The small molecule below binds the protein below.
Small molecule (SMILES): CC(=O)N[C@@H]1[C@@H](O)[C@H](O)[C@@H](CO)O[C@H]1O

Sequence of chain 1.A:
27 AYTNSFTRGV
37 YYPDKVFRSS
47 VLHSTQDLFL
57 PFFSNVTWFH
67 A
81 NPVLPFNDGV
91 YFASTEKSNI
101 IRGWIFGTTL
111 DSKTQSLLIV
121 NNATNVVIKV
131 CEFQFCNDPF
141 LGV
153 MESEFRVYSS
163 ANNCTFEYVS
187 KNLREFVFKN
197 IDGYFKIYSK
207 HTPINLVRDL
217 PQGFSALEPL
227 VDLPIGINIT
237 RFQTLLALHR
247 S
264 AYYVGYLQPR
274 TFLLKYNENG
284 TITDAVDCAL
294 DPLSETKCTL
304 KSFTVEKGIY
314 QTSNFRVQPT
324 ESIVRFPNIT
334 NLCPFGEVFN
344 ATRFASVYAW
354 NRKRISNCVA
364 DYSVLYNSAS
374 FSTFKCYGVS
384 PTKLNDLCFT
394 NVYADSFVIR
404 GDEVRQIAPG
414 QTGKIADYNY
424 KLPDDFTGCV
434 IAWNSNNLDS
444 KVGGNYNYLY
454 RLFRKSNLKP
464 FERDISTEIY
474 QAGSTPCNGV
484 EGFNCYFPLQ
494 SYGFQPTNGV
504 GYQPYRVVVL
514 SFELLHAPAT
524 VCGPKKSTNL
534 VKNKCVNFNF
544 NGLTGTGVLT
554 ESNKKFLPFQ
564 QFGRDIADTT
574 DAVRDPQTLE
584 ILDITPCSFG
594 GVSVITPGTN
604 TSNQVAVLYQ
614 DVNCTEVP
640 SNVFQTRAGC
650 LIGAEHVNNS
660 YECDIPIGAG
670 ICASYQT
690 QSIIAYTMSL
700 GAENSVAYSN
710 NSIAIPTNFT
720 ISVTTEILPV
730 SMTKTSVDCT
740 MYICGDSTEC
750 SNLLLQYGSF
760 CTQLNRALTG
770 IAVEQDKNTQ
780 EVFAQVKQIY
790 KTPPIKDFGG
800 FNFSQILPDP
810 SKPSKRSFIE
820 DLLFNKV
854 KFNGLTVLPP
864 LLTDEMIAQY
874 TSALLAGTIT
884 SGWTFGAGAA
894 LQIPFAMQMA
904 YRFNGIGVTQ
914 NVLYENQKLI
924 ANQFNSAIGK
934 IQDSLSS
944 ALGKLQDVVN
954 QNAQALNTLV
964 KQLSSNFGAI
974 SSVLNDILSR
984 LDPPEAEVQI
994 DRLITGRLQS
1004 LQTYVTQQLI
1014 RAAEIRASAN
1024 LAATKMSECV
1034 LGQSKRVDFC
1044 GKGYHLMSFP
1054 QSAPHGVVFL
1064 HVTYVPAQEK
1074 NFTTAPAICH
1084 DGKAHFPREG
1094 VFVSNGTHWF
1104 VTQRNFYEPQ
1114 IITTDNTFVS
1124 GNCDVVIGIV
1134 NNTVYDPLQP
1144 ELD

Binding-site contacts:
Ligand atom C6 contacts residue ASN280 of chain 1.A at 4.4 Å.
Ligand atom O6 contacts residue ASN282 of chain 1.A at 4.1 Å.
Ligand atom C2 contacts residue ASN282 of chain 1.A at 2.5 Å.
Ligand atom C1 contacts residue ASN282 of chain 1.A at 1.4 Å.
Ligand atom C3 contacts residue ASN282 of chain 1.A at 3.8 Å.
Ligand atom O6 contacts residue ASN280 of chain 1.A at 3.4 Å (h-bond).
Ligand atom N2 contacts residue LYS558 of chain 1.C at 3.5 Å.
Ligand atom N2 contacts residue ASN282 of chain 1.A at 3.0 Å (h-bond).
Ligand atom O7 contacts residue LYS558 of chain 1.C at 2.7 Å.
Ligand atom C8 contacts residue ASN282 of chain 1.A at 4.0 Å.
Ligand atom C4 contacts residue ASN282 of chain 1.A at 4.2 Å.
Ligand atom C6 contacts residue GLU281 of chain 1.A at 4.4 Å.
Ligand atom C5 contacts residue ASN282 of chain 1.A at 3.6 Å.
Ligand atom O5 contacts residue ASN282 of chain 1.A at 2.3 Å (h-bond).
Ligand atom C7 contacts residue LYS558 of chain 1.C at 3.5 Å.
Ligand atom C7 contacts residue ASN282 of chain 1.A at 3.7 Å.
Ligand atom O6 contacts residue GLU281 of chain 1.A at 3.6 Å.
Ligand atom O5 contacts residue ASN280 of chain 1.A at 3.8 Å.

Sequence of chain 1.C:
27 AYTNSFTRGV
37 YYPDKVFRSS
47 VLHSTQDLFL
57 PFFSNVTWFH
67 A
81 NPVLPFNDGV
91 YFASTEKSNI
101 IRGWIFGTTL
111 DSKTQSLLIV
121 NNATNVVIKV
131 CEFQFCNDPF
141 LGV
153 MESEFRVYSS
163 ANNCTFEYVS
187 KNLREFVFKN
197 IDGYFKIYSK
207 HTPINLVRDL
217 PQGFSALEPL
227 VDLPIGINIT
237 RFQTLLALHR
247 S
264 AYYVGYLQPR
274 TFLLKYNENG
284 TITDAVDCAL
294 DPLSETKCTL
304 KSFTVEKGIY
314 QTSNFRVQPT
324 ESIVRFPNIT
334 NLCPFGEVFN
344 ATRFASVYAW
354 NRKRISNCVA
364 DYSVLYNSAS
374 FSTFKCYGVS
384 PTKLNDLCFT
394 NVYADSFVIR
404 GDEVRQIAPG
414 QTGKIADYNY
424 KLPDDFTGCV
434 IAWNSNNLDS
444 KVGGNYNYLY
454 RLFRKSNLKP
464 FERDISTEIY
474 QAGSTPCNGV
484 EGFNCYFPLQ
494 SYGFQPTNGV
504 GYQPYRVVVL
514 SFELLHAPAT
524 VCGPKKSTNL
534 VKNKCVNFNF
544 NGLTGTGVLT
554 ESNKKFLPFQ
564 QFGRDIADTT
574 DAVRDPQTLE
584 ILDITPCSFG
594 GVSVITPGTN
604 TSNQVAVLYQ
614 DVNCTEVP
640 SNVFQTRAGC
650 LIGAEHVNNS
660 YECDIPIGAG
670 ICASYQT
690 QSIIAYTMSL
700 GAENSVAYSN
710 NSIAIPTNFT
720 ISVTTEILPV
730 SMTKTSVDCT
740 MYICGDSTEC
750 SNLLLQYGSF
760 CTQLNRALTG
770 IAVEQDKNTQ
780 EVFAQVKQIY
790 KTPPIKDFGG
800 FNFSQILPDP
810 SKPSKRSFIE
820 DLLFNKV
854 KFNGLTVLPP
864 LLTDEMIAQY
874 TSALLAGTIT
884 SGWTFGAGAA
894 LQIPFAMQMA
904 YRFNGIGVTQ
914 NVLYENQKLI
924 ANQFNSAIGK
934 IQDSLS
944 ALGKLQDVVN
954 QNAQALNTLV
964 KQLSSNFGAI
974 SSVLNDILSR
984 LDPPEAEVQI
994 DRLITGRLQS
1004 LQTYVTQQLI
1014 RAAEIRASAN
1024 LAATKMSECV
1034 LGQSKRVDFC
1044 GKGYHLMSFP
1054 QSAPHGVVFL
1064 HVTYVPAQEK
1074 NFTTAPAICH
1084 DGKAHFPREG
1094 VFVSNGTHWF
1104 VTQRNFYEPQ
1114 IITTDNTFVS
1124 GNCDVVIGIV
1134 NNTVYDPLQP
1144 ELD